Sequence of chain 1.B:
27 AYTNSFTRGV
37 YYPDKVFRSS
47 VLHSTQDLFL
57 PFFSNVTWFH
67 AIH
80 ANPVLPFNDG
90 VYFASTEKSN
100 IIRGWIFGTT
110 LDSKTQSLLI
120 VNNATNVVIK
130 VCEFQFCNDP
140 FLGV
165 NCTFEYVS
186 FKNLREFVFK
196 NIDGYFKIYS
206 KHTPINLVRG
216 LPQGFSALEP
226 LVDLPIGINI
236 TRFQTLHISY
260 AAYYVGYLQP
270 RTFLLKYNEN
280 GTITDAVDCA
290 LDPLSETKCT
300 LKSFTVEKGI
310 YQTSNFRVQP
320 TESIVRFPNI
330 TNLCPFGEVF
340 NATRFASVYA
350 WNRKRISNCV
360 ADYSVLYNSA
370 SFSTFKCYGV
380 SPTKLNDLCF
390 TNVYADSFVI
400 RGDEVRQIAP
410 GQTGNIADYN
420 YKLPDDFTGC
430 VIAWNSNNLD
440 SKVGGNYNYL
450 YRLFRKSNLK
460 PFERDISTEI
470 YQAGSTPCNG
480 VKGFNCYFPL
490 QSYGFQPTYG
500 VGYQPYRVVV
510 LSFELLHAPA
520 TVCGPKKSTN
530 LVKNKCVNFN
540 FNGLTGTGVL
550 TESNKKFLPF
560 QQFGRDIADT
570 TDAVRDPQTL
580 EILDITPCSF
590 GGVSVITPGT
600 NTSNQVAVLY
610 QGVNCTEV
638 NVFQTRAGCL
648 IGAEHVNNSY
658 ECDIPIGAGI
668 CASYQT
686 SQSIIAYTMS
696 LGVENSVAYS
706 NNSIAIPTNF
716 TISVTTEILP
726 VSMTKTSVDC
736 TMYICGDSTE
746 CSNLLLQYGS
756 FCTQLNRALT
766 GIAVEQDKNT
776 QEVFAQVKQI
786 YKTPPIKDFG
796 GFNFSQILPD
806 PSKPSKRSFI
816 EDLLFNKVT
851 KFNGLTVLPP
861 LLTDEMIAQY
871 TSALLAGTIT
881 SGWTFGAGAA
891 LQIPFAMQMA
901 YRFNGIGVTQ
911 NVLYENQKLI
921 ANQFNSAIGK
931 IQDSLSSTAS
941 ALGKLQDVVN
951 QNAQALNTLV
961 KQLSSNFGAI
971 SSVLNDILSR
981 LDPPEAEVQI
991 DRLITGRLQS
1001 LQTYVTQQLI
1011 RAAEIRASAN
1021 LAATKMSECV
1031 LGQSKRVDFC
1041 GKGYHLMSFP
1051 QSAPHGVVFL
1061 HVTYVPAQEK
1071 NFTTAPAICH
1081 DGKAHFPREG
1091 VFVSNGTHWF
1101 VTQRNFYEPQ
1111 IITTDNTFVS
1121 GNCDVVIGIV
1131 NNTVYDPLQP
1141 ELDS

This protein binds this small molecule.
Small molecule (SMILES): CC(=O)N[C@@H]1[C@@H](O)[C@H](O)[C@@H](CO)O[C@H]1O

Binding-site contacts:
Ligand atom C5 contacts residue GLN577 of chain 1.B at 3.5 Å.
Ligand atom C8 contacts residue ILE329 of chain 1.B at 3.3 Å (hydrophobic).
Ligand atom N2 contacts residue ILE329 of chain 1.B at 4.3 Å.
Ligand atom C2 contacts residue ASN328 of chain 1.B at 2.5 Å.
Ligand atom O7 contacts residue ILE329 of chain 1.B at 4.4 Å.
Ligand atom C1 contacts residue ASN328 of chain 1.B at 1.4 Å.
Ligand atom C4 contacts residue ASN328 of chain 1.B at 4.2 Å.
Ligand atom C7 contacts residue ILE329 of chain 1.B at 3.9 Å (hydrophobic).
Ligand atom O5 contacts residue GLN577 of chain 1.B at 3.5 Å (h-bond).
Ligand atom C5 contacts residue ASN328 of chain 1.B at 3.6 Å.
Ligand atom C3 contacts residue ASN328 of chain 1.B at 3.8 Å.
Ligand atom N2 contacts residue ASN328 of chain 1.B at 3.0 Å (h-bond).
Ligand atom C7 contacts residue ASN328 of chain 1.B at 4.1 Å.
Ligand atom C6 contacts residue GLN577 of chain 1.B at 3.7 Å.
Ligand atom C1 contacts residue GLN577 of chain 1.B at 4.0 Å.
Ligand atom O5 contacts residue ASN328 of chain 1.B at 2.3 Å (h-bond).